This small molecule binds to this protein.
Small molecule (SMILES): Nc1ncnc2c1ncn2[C@@H]1O[C@H](CO)[C@@H](O)[C@H]1O

Sequence of chain 2.C:
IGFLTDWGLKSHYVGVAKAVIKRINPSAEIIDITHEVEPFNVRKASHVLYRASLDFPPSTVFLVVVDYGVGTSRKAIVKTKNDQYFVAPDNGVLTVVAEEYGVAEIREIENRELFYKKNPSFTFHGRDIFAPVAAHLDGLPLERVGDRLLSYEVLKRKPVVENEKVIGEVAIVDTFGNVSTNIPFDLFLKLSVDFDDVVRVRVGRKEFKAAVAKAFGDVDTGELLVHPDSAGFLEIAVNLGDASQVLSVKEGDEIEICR

Binding-site contacts:
Ligand atom C5 contacts residue PHE220 of chain 1.C at 3.5 Å (hydrophobic).
Ligand atom N1 contacts residue VAL242 of chain 1.C at 3.6 Å (h-bond).
Ligand atom C8 contacts residue PHE220 of chain 1.C at 3.6 Å (hydrophobic).
Ligand atom O2' contacts residue TYR69 of chain 2.C at 3.5 Å (h-bond).
Ligand atom N1 contacts residue LEU244 of chain 1.C at 2.8 Å (h-bond).
Ligand atom N7 contacts residue PHE180 of chain 1.C at 3.5 Å.
Ligand atom C2' contacts residue PHE180 of chain 1.C at 3.5 Å (hydrophobic).
Ligand atom O3' contacts residue VAL67 of chain 2.C at 3.6 Å.
Ligand atom N7 contacts residue PHE220 of chain 1.C at 3.5 Å.
Ligand atom C5' contacts residue TRP8 of chain 2.C at 3.6 Å (hydrophobic).
Ligand atom O2' contacts residue ASP68 of chain 2.C at 3.5 Å (salt-bridge).
Ligand atom N6 contacts residue ASN182 of chain 1.C at 3.1 Å (h-bond).
Ligand atom O4' contacts residue ASP68 of chain 2.C at 3.7 Å.
Ligand atom C1' contacts residue ASP68 of chain 2.C at 3.5 Å.
Ligand atom C5 contacts residue PHE41 of chain 2.C at 3.6 Å (hydrophobic).
Ligand atom C6 contacts residue VAL242 of chain 1.C at 3.6 Å (hydrophobic).
Ligand atom N3 contacts residue PHE41 of chain 2.C at 3.5 Å.
Ligand atom N6 contacts residue VAL242 of chain 1.C at 2.8 Å (h-bond).
Ligand atom C2' contacts residue ASP7 of chain 2.C at 3.5 Å.
Ligand atom O5' contacts residue PHE126 of chain 2.C at 3.5 Å.
Ligand atom N3 contacts residue TYR69 of chain 2.C at 3.4 Å.
Ligand atom O2' contacts residue ASP7 of chain 2.C at 2.7 Å (salt-bridge).
Ligand atom O3' contacts residue ASP7 of chain 2.C at 2.6 Å (salt-bridge).
Ligand atom C6 contacts residue PHE220 of chain 1.C at 3.6 Å (hydrophobic).
Ligand atom C3' contacts residue ASP7 of chain 2.C at 3.2 Å.
Ligand atom N9 contacts residue PHE220 of chain 1.C at 3.5 Å.
Ligand atom C2 contacts residue PHE220 of chain 1.C at 3.5 Å (hydrophobic).
Ligand atom O5' contacts residue THR125 of chain 2.C at 2.7 Å (h-bond).
Ligand atom C3' contacts residue TRP8 of chain 2.C at 3.6 Å (hydrophobic).
Ligand atom N1 contacts residue PHE220 of chain 1.C at 3.5 Å.
Ligand atom O3' contacts residue VAL66 of chain 2.C at 3.3 Å (h-bond).
Ligand atom O3' contacts residue TRP8 of chain 2.C at 3.4 Å (h-bond).
Ligand atom N7 contacts residue ASN182 of chain 1.C at 3.2 Å (h-bond).
Ligand atom C4 contacts residue PHE220 of chain 1.C at 3.4 Å (hydrophobic).
Ligand atom N3 contacts residue PHE220 of chain 1.C at 3.4 Å.
Ligand atom C8 contacts residue PHE180 of chain 1.C at 3.5 Å (hydrophobic).
Ligand atom C2 contacts residue LEU244 of chain 1.C at 3.4 Å (hydrophobic).
Ligand atom C4 contacts residue PHE41 of chain 2.C at 3.4 Å (hydrophobic).
Ligand atom O2' contacts residue PHE41 of chain 2.C at 3.6 Å.
Ligand atom O3' contacts residue ASP68 of chain 2.C at 2.9 Å (salt-bridge).

Sequence of chain 1.C:
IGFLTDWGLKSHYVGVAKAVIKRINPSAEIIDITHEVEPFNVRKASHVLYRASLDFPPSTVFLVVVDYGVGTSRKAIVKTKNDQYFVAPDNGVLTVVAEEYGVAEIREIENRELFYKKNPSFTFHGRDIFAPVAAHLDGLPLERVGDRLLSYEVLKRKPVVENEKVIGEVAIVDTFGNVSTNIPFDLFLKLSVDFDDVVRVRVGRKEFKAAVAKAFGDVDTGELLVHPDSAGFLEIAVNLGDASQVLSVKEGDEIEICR